Sequence of chain 1.A:
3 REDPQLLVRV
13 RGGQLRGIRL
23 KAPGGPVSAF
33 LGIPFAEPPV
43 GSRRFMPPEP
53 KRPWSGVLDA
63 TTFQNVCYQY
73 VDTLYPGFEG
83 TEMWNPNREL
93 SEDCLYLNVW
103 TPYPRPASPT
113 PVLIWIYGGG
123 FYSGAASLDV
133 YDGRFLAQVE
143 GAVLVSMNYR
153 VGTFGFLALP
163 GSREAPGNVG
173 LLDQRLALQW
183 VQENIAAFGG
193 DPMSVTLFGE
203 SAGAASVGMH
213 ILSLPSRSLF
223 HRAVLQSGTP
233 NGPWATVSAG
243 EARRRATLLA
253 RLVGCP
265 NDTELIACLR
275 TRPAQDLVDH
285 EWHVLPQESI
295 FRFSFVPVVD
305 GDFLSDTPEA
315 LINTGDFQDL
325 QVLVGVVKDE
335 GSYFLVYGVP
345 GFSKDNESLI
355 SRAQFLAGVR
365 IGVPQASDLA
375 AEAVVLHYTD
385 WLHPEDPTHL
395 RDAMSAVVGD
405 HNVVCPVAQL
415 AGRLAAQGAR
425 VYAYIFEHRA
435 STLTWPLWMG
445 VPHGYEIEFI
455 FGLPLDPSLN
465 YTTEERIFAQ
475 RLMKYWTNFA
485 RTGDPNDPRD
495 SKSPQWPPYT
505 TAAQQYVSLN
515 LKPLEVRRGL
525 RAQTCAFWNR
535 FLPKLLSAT

Binding-site contacts:
Ligand atom C7 contacts residue ASN350 of chain 1.A at 3.7 Å.
Ligand atom C3 contacts residue GLY345 of chain 1.A at 4.2 Å.
Ligand atom C6 contacts residue ASN350 of chain 1.A at 3.7 Å.
Ligand atom O5 contacts residue ASN350 of chain 1.A at 2.4 Å (h-bond).
Ligand atom C5 contacts residue ASN350 of chain 1.A at 3.7 Å.
Ligand atom O5 contacts residue SER347 of chain 1.A at 3.3 Å.
Ligand atom C1 contacts residue SER347 of chain 1.A at 3.8 Å.
Ligand atom C3 contacts residue ASN350 of chain 1.A at 3.8 Å.
Ligand atom C8 contacts residue LEU353 of chain 1.A at 4.2 Å (hydrophobic).
Ligand atom C6 contacts residue ASP349 of chain 1.A at 3.5 Å.
Ligand atom C5 contacts residue ASN350 of chain 1.A at 3.6 Å.
Ligand atom O5 contacts residue SER347 of chain 1.A at 3.7 Å.
Ligand atom O5 contacts residue ASN350 of chain 1.A at 4.2 Å.
Ligand atom C6 contacts residue SER347 of chain 1.A at 4.3 Å.
Ligand atom C2 contacts residue ASN350 of chain 1.A at 2.4 Å.
Ligand atom N2 contacts residue ASN350 of chain 1.A at 2.9 Å (h-bond).
Ligand atom O7 contacts residue ASN350 of chain 1.A at 3.7 Å.
Ligand atom C6 contacts residue SER347 of chain 1.A at 3.7 Å.
Ligand atom C1 contacts residue GLY345 of chain 1.A at 4.3 Å.
Ligand atom C5 contacts residue SER347 of chain 1.A at 3.7 Å.
Ligand atom C1 contacts residue ASN350 of chain 1.A at 1.5 Å.
Ligand atom C4 contacts residue ASN350 of chain 1.A at 4.2 Å.

A small-molecule ligand and the protein it binds are described below.
Small molecule (SMILES): CC(=O)N[C@H]1CO[C@H](COC2O[C@@H](C)[C@@H](O)[C@@H](O)[C@@H]2O)[C@@H](O)[C@@H]1O